The protein below binds the small molecule below.
Small molecule (SMILES): CC(C)[C@H](NC(=O)[C@@H]1CCCN1C(=O)[C@H](CO)NC(=O)[C@H](COP(=O)(O)O)NC(=O)[C@H](CC(N)=O)NC(=O)[C@H](C)NC(=O)[C@H](CC(N)=O)NC(=O)[C@@H](N)CCCCN)C(=O)O

Sequence of chain 2.A:
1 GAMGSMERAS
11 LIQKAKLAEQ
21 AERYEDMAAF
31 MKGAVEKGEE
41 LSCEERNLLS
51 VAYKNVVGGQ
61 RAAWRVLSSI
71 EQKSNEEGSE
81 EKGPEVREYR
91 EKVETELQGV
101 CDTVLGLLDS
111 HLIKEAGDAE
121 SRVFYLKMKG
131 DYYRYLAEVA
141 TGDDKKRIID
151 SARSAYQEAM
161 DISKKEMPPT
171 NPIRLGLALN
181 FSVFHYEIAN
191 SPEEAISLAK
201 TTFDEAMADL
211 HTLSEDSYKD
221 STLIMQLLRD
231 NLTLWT

Binding-site contacts:
Ligand atom CA contacts residue ASN231 of chain 2.A at 3.6 Å.
Ligand atom C contacts residue LEU179 of chain 2.A at 3.5 Å (hydrophobic).
Ligand atom CB contacts residue GLU187 of chain 2.A at 3.1 Å.
Ligand atom O contacts residue LYS127 of chain 2.A at 3.3 Å (salt-bridge).
Ligand atom O2P contacts residue ARG61 of chain 2.A at 2.9 Å (salt-bridge).
Ligand atom C contacts residue LYS127 of chain 2.A at 3.5 Å.
Ligand atom O1P contacts residue ARG134 of chain 2.A at 2.8 Å (salt-bridge).
Ligand atom O contacts residue SER50 of chain 2.A at 2.5 Å (h-bond).
Ligand atom CB contacts residue ASN231 of chain 2.A at 3.4 Å.
Ligand atom OXT contacts residue LYS127 of chain 2.A at 2.8 Å (salt-bridge).
Ligand atom CB contacts residue ASN180 of chain 2.A at 3.3 Å.
Ligand atom ND2 contacts residue ASP230 of chain 2.A at 3.5 Å.
Ligand atom CG2 contacts residue ASN47 of chain 2.A at 3.2 Å.
Ligand atom CB contacts residue ASN180 of chain 2.A at 3.4 Å.
Ligand atom CB contacts residue ASN231 of chain 2.A at 3.8 Å.
Ligand atom N contacts residue GLU187 of chain 2.A at 3.1 Å (salt-bridge).
Ligand atom C contacts residue SER50 of chain 2.A at 3.4 Å.
Ligand atom O contacts residue VAL183 of chain 2.A at 3.3 Å.
Ligand atom O3P contacts residue TYR135 of chain 2.A at 2.5 Å (h-bond).
Ligand atom C contacts residue ASN180 of chain 2.A at 3.6 Å.
Ligand atom CA contacts residue ASN180 of chain 2.A at 3.7 Å.
Ligand atom P contacts residue ARG61 of chain 2.A at 3.7 Å.
Ligand atom O contacts residue LYS54 of chain 2.A at 3.2 Å.
Ligand atom CA contacts residue ASN180 of chain 2.A at 3.4 Å.
Ligand atom N contacts residue ASN231 of chain 2.A at 2.9 Å (h-bond).
Ligand atom CB contacts residue GLU187 of chain 2.A at 3.0 Å.
Ligand atom O contacts residue LEU179 of chain 2.A at 3.7 Å.
Ligand atom OG contacts residue GLY176 of chain 2.A at 3.7 Å.
Ligand atom CG2 contacts residue SER50 of chain 2.A at 3.6 Å.
Ligand atom N contacts residue ASN180 of chain 2.A at 2.8 Å (h-bond).
Ligand atom CG contacts residue ASN231 of chain 2.A at 3.7 Å.
Ligand atom O3P contacts residue ARG134 of chain 2.A at 2.8 Å (salt-bridge).
Ligand atom C contacts residue GLU187 of chain 2.A at 3.3 Å.
Ligand atom ND2 contacts residue ASN231 of chain 2.A at 3.0 Å (h-bond).
Ligand atom CA contacts residue GLU187 of chain 2.A at 3.7 Å.
Ligand atom CA contacts residue SER50 of chain 2.A at 3.8 Å.
Ligand atom O contacts residue ASN231 of chain 2.A at 2.9 Å (h-bond).
Ligand atom O1P contacts residue ARG61 of chain 2.A at 3.0 Å (salt-bridge).
Ligand atom N contacts residue LEU179 of chain 2.A at 3.5 Å.
Ligand atom CA contacts residue GLU187 of chain 2.A at 3.6 Å.